Sequence of chain 1.B:
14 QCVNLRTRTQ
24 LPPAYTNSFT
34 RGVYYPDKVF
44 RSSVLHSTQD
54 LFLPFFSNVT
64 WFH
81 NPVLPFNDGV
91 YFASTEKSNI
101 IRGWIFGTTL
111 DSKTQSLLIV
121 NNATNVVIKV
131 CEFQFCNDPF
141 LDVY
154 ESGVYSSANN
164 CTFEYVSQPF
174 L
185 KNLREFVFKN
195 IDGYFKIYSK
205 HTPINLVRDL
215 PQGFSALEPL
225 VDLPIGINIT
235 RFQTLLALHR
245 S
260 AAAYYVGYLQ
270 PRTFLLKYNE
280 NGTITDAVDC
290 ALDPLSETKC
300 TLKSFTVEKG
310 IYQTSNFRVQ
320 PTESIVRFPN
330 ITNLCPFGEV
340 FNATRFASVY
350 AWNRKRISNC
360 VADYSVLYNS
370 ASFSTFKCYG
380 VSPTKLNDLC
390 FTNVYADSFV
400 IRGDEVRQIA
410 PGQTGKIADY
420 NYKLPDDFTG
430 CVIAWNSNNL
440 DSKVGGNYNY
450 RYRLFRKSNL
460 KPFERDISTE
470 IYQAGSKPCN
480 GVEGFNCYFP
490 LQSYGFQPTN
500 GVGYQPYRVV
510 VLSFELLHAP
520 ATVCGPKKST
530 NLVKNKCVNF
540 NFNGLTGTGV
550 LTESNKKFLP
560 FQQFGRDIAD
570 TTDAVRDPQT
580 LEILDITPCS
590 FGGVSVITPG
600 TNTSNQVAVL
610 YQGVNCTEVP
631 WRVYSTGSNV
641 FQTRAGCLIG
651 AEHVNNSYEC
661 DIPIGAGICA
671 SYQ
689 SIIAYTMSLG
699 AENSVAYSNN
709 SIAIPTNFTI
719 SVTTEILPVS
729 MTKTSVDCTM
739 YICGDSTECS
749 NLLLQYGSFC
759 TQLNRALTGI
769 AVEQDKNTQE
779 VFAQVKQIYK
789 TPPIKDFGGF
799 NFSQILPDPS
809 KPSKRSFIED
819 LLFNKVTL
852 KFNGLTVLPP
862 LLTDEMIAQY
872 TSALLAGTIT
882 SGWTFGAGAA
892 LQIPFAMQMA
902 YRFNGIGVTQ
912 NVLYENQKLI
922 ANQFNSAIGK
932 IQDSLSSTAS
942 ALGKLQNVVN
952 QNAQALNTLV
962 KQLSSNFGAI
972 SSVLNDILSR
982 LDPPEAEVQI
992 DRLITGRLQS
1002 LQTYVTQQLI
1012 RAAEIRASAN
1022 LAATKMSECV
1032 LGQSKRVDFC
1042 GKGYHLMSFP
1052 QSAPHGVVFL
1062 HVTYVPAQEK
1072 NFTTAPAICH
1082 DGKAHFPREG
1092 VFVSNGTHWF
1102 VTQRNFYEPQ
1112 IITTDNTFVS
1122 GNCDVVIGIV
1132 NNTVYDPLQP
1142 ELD

Binding-site contacts:
Ligand atom O7 contacts residue GLY337 of chain 1.B at 3.3 Å.
Ligand atom O6 contacts residue ASN341 of chain 1.B at 4.5 Å.
Ligand atom C3 contacts residue ASN341 of chain 1.B at 3.8 Å.
Ligand atom C8 contacts residue PHE340 of chain 1.B at 3.7 Å (hydrophobic).
Ligand atom O7 contacts residue ASN341 of chain 1.B at 3.8 Å.
Ligand atom C8 contacts residue GLY337 of chain 1.B at 3.6 Å.
Ligand atom C7 contacts residue ASN341 of chain 1.B at 3.6 Å.
Ligand atom C8 contacts residue PHE336 of chain 1.B at 3.7 Å (hydrophobic).
Ligand atom C5 contacts residue ASN341 of chain 1.B at 3.7 Å.
Ligand atom C7 contacts residue GLY337 of chain 1.B at 3.7 Å.
Ligand atom C4 contacts residue ASN341 of chain 1.B at 4.2 Å.
Ligand atom C1 contacts residue ASN341 of chain 1.B at 1.4 Å.
Ligand atom O5 contacts residue ASN341 of chain 1.B at 2.4 Å (h-bond).
Ligand atom O7 contacts residue SER371 of chain 1.B at 4.5 Å.
Ligand atom N2 contacts residue ASN341 of chain 1.B at 2.9 Å (h-bond).
Ligand atom C2 contacts residue ASN341 of chain 1.B at 2.5 Å.

A protein and the small-molecule ligand that binds it are described below.
Small molecule (SMILES): CC(=O)N[C@H]1[C@H](O[C@H]2[C@H](O)[C@@H](NC(C)=O)CO[C@@H]2CO)O[C@H](CO)[C@@H](O)[C@@H]1O